Binding-site contacts:
Ligand atom C23 contacts residue HIS76 of chain 1.A at 3.4 Å.
Ligand atom O9 contacts residue GLY156 of chain 1.A at 3.0 Å (h-bond).
Ligand atom C21 contacts residue ARG174 of chain 1.A at 3.4 Å.
Ligand atom C33 contacts residue ALA175 of chain 1.A at 3.7 Å (hydrophobic).
Ligand atom O9 contacts residue SER158 of chain 1.A at 3.3 Å (h-bond).
Ligand atom O6 contacts residue SER158 of chain 1.A at 2.9 Å (h-bond).
Ligand atom O9 contacts residue LYS155 of chain 1.A at 3.7 Å.
Ligand atom C7 contacts residue GLN187 of chain 1.A at 3.4 Å.
Ligand atom N2 contacts residue ARG174 of chain 1.A at 3.0 Å (salt-bridge).
Ligand atom O6 contacts residue PHE62 of chain 1.A at 3.5 Å.
Ligand atom C14 contacts residue ASP98 of chain 1.A at 3.5 Å.
Ligand atom O5 contacts residue HIS76 of chain 1.A at 3.3 Å.
Ligand atom C11 contacts residue HIS76 of chain 1.A at 3.6 Å.
Ligand atom S1 contacts residue SER158 of chain 1.A at 3.3 Å (h-bond).
Ligand atom C27 contacts residue HIS76 of chain 1.A at 3.4 Å.
Ligand atom N2 contacts residue HIS76 of chain 1.A at 3.5 Å (h-bond).
Ligand atom C29 contacts residue GLN60 of chain 1.A at 3.6 Å.
Ligand atom C32 contacts residue SER158 of chain 1.A at 3.5 Å.
Ligand atom O3 contacts residue ALA175 of chain 1.A at 3.1 Å.
Ligand atom O3 contacts residue ALA176 of chain 1.A at 3.0 Å (h-bond).
Ligand atom C16 contacts residue ASP100 of chain 1.A at 3.6 Å.
Ligand atom O6 contacts residue GLY156 of chain 1.A at 3.1 Å.
Ligand atom C1 contacts residue PHE173 of chain 1.A at 3.3 Å (hydrophobic).
Ligand atom O9 contacts residue LEU154 of chain 1.A at 3.5 Å (h-bond).
Ligand atom O4 contacts residue GLY156 of chain 1.A at 3.0 Å (h-bond).
Ligand atom C10 contacts residue LYS155 of chain 1.A at 3.6 Å.
Ligand atom N3 contacts residue SER158 of chain 1.A at 3.2 Å (h-bond).
Ligand atom N3 contacts residue HIS76 of chain 1.A at 3.2 Å (h-bond).
Ligand atom C32 contacts residue HIS76 of chain 1.A at 3.7 Å.
Ligand atom C32 contacts residue PHE62 of chain 1.A at 3.6 Å (hydrophobic).
Ligand atom C6 contacts residue GLN187 of chain 1.A at 3.5 Å.
Ligand atom C24 contacts residue ASP100 of chain 1.A at 3.7 Å.
Ligand atom N1 contacts residue ALA176 of chain 1.A at 2.9 Å (h-bond).
Ligand atom C5 contacts residue LEU154 of chain 1.A at 3.6 Å (hydrophobic).
Ligand atom C4 contacts residue SER158 of chain 1.A at 3.5 Å.
Ligand atom O9 contacts residue SER157 of chain 1.A at 3.3 Å (h-bond).
Ligand atom C17 contacts residue ARG174 of chain 1.A at 3.5 Å.
Ligand atom F1 contacts residue GLN187 of chain 1.A at 2.7 Å.
Ligand atom O1 contacts residue ALA176 of chain 1.A at 3.6 Å (h-bond).
Ligand atom F1 contacts residue ARG174 of chain 1.A at 3.0 Å.

Sequence of chain 1.A:
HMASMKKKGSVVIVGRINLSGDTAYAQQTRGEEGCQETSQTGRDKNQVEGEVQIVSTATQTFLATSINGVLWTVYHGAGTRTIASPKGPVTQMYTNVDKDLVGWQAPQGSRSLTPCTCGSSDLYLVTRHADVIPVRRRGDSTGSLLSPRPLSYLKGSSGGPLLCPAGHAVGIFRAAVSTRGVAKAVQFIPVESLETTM

The protein below binds the small molecule below.
Small molecule (SMILES): CC(C)(C)OC(=O)N[C@H]1CCCCC/C=C\[C@@H]2C[C@@]2(C(=O)NS(=O)(=O)C2CC2)NC(=O)[C@@H]2C[C@@H](OC(=O)n3cc4cccc(F)c4c3)CN2C1=O